Sequence of chain 1.A:
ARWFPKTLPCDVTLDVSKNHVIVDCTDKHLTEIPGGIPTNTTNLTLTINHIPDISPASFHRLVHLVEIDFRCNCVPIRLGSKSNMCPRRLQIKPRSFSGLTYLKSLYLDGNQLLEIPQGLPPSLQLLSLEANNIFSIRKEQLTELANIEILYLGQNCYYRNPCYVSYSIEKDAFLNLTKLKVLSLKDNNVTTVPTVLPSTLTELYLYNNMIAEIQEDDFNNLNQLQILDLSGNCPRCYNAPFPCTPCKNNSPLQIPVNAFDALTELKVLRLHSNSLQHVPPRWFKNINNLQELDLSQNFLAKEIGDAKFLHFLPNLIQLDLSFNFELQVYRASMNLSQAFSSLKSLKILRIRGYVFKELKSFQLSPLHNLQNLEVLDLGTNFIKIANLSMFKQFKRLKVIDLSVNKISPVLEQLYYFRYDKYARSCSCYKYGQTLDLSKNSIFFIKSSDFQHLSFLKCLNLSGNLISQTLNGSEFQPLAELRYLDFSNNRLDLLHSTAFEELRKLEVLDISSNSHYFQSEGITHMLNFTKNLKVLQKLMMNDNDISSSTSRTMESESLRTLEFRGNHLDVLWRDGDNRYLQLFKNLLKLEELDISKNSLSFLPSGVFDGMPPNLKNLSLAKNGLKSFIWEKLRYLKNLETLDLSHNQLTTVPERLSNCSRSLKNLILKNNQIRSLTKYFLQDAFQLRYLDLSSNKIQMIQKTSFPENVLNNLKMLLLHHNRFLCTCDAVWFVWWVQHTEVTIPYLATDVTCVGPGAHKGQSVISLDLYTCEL

Binding-site contacts:
Ligand atom C7 contacts residue CYS161 of chain 1.A at 3.8 Å (hydrophobic).
Ligand atom C7 contacts residue TYR168 of chain 1.A at 3.9 Å (hydrophobic).
Ligand atom C4 contacts residue TYR168 of chain 1.A at 3.8 Å (hydrophobic).
Ligand atom O5 contacts residue VAL169 of chain 1.A at 3.4 Å (h-bond).
Ligand atom C3 contacts residue TYR168 of chain 1.A at 4.2 Å (hydrophobic).
Ligand atom C1 contacts residue ASN193 of chain 1.A at 1.5 Å.
Ligand atom O6 contacts residue MET214 of chain 1.A at 3.9 Å.
Ligand atom O6 contacts residue TYR168 of chain 1.A at 3.7 Å.
Ligand atom O5 contacts residue MET214 of chain 1.A at 3.9 Å.
Ligand atom O5 contacts residue SER170 of chain 1.A at 3.6 Å.
Ligand atom O7 contacts residue ASN193 of chain 1.A at 3.8 Å.
Ligand atom C2 contacts residue VAL169 of chain 1.A at 3.9 Å (hydrophobic).
Ligand atom C7 contacts residue ASN193 of chain 1.A at 3.6 Å.
Ligand atom O5 contacts residue ASN193 of chain 1.A at 2.3 Å (h-bond).
Ligand atom C7 contacts residue CYS167 of chain 1.A at 4.2 Å (hydrophobic).
Ligand atom C8 contacts residue TYR162 of chain 1.A at 3.6 Å (hydrophobic).
Ligand atom C3 contacts residue ASN193 of chain 1.A at 3.8 Å.
Ligand atom C5 contacts residue VAL169 of chain 1.A at 4.3 Å (hydrophobic).
Ligand atom C5 contacts residue TYR168 of chain 1.A at 4.1 Å (hydrophobic).
Ligand atom O7 contacts residue VAL169 of chain 1.A at 4.2 Å.
Ligand atom O7 contacts residue PRO166 of chain 1.A at 3.8 Å.
Ligand atom C1 contacts residue TYR168 of chain 1.A at 4.0 Å (hydrophobic).
Ligand atom O7 contacts residue CYS167 of chain 1.A at 3.2 Å (h-bond).
Ligand atom C1 contacts residue MET214 of chain 1.A at 4.1 Å (hydrophobic).
Ligand atom C6 contacts residue SER170 of chain 1.A at 3.6 Å.
Ligand atom O7 contacts residue CYS161 of chain 1.A at 3.1 Å (h-bond).
Ligand atom C8 contacts residue PRO166 of chain 1.A at 3.8 Å (hydrophobic).
Ligand atom C8 contacts residue TYR163 of chain 1.A at 4.0 Å (hydrophobic).
Ligand atom C1 contacts residue VAL169 of chain 1.A at 3.6 Å (hydrophobic).
Ligand atom C7 contacts residue PRO166 of chain 1.A at 4.2 Å (hydrophobic).
Ligand atom C6 contacts residue VAL169 of chain 1.A at 4.3 Å (hydrophobic).
Ligand atom C2 contacts residue TYR168 of chain 1.A at 4.0 Å (hydrophobic).
Ligand atom N2 contacts residue ASN193 of chain 1.A at 3.0 Å (h-bond).
Ligand atom O7 contacts residue TYR168 of chain 1.A at 2.7 Å (h-bond).
Ligand atom O5 contacts residue TYR168 of chain 1.A at 3.7 Å.
Ligand atom C4 contacts residue ASN193 of chain 1.A at 4.2 Å.
Ligand atom O3 contacts residue TYR168 of chain 1.A at 3.4 Å.
Ligand atom O6 contacts residue SER170 of chain 1.A at 2.5 Å (h-bond).
Ligand atom C2 contacts residue ASN193 of chain 1.A at 2.5 Å.
Ligand atom C5 contacts residue ASN193 of chain 1.A at 3.7 Å.

This protein binds this small molecule.
Small molecule (SMILES): CC(=O)N[C@H]1[C@H](O[C@H]2[C@H](O)[C@@H](NC(C)=O)CO[C@@H]2CO)O[C@H](CO)[C@@H](O)[C@@H]1O